A protein and the small-molecule ligand that binds it are described below.
Small molecule (SMILES): N#Cc1ccccc1Cn1c(N2CCC[C@@H](N)C2)nc2ccccc2c1=O

Binding-site contacts:
Ligand atom C20 contacts residue LYS215 of chain 2.C at 4.3 Å.
Ligand atom N27 contacts residue VAL217 of chain 2.C at 3.4 Å.
Ligand atom N1 contacts residue ARG218 of chain 2.C at 2.5 Å (salt-bridge).
Ligand atom O17 contacts residue LYS215 of chain 2.C at 3.4 Å.
Ligand atom C11 contacts residue TRP89 of chain 2.C at 4.0 Å (hydrophobic).
Ligand atom N27 contacts residue ARG218 of chain 2.C at 3.1 Å (salt-bridge).
Ligand atom C11 contacts residue TYR203 of chain 2.C at 4.3 Å (hydrophobic).
Ligand atom C26 contacts residue THR216 of chain 2.C at 4.3 Å.
Ligand atom C11 contacts residue VAL217 of chain 2.C at 4.0 Å (hydrophobic).
Ligand atom N9 contacts residue VAL217 of chain 2.C at 4.2 Å.
Ligand atom C4 contacts residue GLU156 of chain 2.C at 3.8 Å.
Ligand atom C15 contacts residue VAL217 of chain 2.C at 4.0 Å (hydrophobic).
Ligand atom C3 contacts residue ASP157 of chain 2.C at 3.5 Å.
Ligand atom C5 contacts residue GLN88 of chain 2.C at 3.3 Å.
Ligand atom C13 contacts residue VAL217 of chain 2.C at 4.1 Å (hydrophobic).
Ligand atom N6 contacts residue GLN88 of chain 2.C at 4.2 Å.
Ligand atom C10 contacts residue VAL217 of chain 2.C at 4.0 Å (hydrophobic).
Ligand atom C8 contacts residue GLN88 of chain 2.C at 4.2 Å.
Ligand atom N27 contacts residue THR216 of chain 2.C at 4.0 Å.
Ligand atom C12 contacts residue VAL217 of chain 2.C at 4.1 Å (hydrophobic).
Ligand atom C13 contacts residue PHE205 of chain 2.C at 3.6 Å (hydrophobic).
Ligand atom N1 contacts residue ASP157 of chain 2.C at 2.6 Å (salt-bridge).
Ligand atom C3 contacts residue GLU156 of chain 2.C at 4.2 Å.
Ligand atom C4 contacts residue GLN88 of chain 2.C at 4.2 Å.
Ligand atom C25 contacts residue LYS215 of chain 2.C at 4.3 Å.
Ligand atom C11 contacts residue GLN88 of chain 2.C at 3.5 Å.
Ligand atom C2 contacts residue ARG218 of chain 2.C at 3.5 Å.
Ligand atom C24 contacts residue LYS215 of chain 2.C at 4.1 Å.
Ligand atom C14 contacts residue VAL217 of chain 2.C at 4.1 Å (hydrophobic).
Ligand atom C24 contacts residue THR216 of chain 2.C at 3.9 Å.
Ligand atom C2 contacts residue ASP157 of chain 2.C at 3.5 Å.
Ligand atom N1 contacts residue VAL219 of chain 2.C at 4.1 Å.
Ligand atom C21 contacts residue LYS215 of chain 2.C at 4.0 Å.
Ligand atom C10 contacts residue GLN88 of chain 2.C at 3.7 Å.
Ligand atom C23 contacts residue LYS215 of chain 2.C at 4.0 Å.
Ligand atom C12 contacts residue PHE205 of chain 2.C at 4.1 Å (hydrophobic).
Ligand atom N9 contacts residue GLN88 of chain 2.C at 3.3 Å (h-bond).
Ligand atom C7 contacts residue ARG218 of chain 2.C at 3.6 Å.
Ligand atom C22 contacts residue LYS215 of chain 2.C at 3.7 Å.
Ligand atom C16 contacts residue LYS215 of chain 2.C at 4.1 Å.

Sequence of chain 2.C:
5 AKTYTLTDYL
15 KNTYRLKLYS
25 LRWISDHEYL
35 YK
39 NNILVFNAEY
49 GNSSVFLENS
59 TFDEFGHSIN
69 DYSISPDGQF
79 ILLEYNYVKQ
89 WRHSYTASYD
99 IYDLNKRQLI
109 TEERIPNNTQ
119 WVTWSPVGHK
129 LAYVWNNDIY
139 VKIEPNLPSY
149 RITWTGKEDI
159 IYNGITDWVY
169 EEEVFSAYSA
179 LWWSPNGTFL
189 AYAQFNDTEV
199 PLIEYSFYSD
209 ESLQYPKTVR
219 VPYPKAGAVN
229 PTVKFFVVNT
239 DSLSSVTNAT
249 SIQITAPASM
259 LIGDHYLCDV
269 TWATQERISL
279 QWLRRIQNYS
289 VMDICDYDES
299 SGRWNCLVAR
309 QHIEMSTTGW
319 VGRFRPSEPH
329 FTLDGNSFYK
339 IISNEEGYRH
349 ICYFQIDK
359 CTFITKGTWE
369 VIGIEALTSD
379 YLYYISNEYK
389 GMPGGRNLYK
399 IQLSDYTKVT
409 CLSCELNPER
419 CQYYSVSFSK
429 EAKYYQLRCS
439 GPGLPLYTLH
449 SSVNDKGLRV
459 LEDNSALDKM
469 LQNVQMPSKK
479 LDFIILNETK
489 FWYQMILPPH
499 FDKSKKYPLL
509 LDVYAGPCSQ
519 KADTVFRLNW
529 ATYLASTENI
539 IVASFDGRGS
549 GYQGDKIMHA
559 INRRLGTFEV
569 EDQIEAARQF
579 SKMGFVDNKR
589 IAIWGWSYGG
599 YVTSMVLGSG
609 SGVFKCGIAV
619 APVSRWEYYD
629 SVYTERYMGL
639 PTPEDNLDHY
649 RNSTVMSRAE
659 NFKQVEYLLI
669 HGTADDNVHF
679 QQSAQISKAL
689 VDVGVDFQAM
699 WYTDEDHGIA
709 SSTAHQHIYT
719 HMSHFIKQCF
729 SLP